Binding-site contacts:
Ligand atom C17 contacts residue HIS92 of chain 1.G at 3.7 Å.
Ligand atom C5 contacts residue HIS92 of chain 1.G at 3.7 Å.
Ligand atom O4 contacts residue HIS92 of chain 1.G at 3.7 Å.
Ligand atom C12 contacts residue PRO67 of chain 1.G at 3.4 Å (hydrophobic).
Ligand atom C7 contacts residue HIS92 of chain 1.G at 3.8 Å.
Ligand atom O1 contacts residue ASN89 of chain 1.G at 2.9 Å (h-bond).
Ligand atom C1 contacts residue ASN89 of chain 1.G at 3.7 Å.
Ligand atom O1 contacts residue THR64 of chain 1.G at 3.6 Å.
Ligand atom O8 contacts residue MG1 of chain 1.NA at 3.6 Å.
Ligand atom O8 contacts residue ASP212 of chain 1.G at 3.3 Å (salt-bridge).
Ligand atom C14 contacts residue HIS92 of chain 1.G at 3.8 Å.
Ligand atom C2 contacts residue ALA282 of chain 1.G at 3.9 Å (hydrophobic).
Ligand atom C13 contacts residue PRO67 of chain 1.G at 3.9 Å (hydrophobic).
Ligand atom C14 contacts residue LYS283 of chain 1.G at 3.7 Å.
Ligand atom C6 contacts residue HIS92 of chain 1.G at 3.5 Å.
Ligand atom O6 contacts residue ASN89 of chain 1.G at 2.8 Å (h-bond).
Ligand atom O9 contacts residue HIS92 of chain 1.G at 3.0 Å.
Ligand atom O contacts residue GLY279 of chain 1.G at 2.9 Å (h-bond).
Ligand atom O1 contacts residue ARG87 of chain 1.G at 3.9 Å.
Ligand atom O2 contacts residue ASN89 of chain 1.G at 2.9 Å.
Ligand atom C contacts residue ALA282 of chain 1.G at 3.8 Å (hydrophobic).
Ligand atom C1 contacts residue ALA282 of chain 1.G at 3.7 Å (hydrophobic).
Ligand atom C21 contacts residue SER91 of chain 1.G at 3.8 Å.
Ligand atom C21 contacts residue HIS92 of chain 1.G at 3.7 Å.
Ligand atom C21 contacts residue ASN89 of chain 1.G at 3.8 Å.
Ligand atom O11 contacts residue GLY279 of chain 1.G at 3.4 Å.
Ligand atom S contacts residue GLY279 of chain 1.G at 3.8 Å.
Ligand atom C2 contacts residue HIS92 of chain 1.G at 3.5 Å.
Ligand atom C1 contacts residue HIS92 of chain 1.G at 3.6 Å.
Ligand atom C7 contacts residue PRO67 of chain 1.G at 3.7 Å (hydrophobic).
Ligand atom C8 contacts residue TYR97 of chain 1.G at 3.6 Å (hydrophobic).
Ligand atom O4 contacts residue HIS98 of chain 1.G at 3.8 Å.
Ligand atom O6 contacts residue HIS92 of chain 1.G at 2.8 Å (h-bond).
Ligand atom O2 contacts residue THR64 of chain 1.G at 3.5 Å.
Ligand atom C11 contacts residue PRO67 of chain 1.G at 3.6 Å (hydrophobic).
Ligand atom C8 contacts residue GLY93 of chain 1.G at 3.9 Å.
Ligand atom O contacts residue SER278 of chain 1.G at 3.4 Å.
Ligand atom O6 contacts residue SER91 of chain 1.G at 3.3 Å.
Ligand atom C9 contacts residue TYR97 of chain 1.G at 3.5 Å (hydrophobic).
Ligand atom O11 contacts residue LYS283 of chain 1.G at 3.0 Å.

The small molecule below binds the protein below.
Small molecule (SMILES): O=C(O)C[C@@](O)(CC(=O)N1CCN(S(=O)(=O)c2cc3c(c(O)c2O)C(=O)c2ccccc2C3=O)CC1)C(=O)O

Sequence of chain 1.G:
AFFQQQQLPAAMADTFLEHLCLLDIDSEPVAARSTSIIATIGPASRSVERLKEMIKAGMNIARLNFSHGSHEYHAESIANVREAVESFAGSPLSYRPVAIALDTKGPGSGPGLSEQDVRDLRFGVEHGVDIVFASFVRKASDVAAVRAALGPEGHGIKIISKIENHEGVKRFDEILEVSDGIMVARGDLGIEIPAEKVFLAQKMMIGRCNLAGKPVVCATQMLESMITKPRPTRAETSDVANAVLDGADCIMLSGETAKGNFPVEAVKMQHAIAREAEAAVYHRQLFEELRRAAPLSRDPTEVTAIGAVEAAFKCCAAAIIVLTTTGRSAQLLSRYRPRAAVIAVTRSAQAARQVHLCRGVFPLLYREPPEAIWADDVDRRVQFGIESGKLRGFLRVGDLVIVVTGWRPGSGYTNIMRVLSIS